Binding-site contacts:
Ligand atom C4 contacts residue TRP437 of chain 1.B at 4.5 Å (hydrophobic).
Ligand atom O3 contacts residue TRP437 of chain 1.B at 4.3 Å.
Ligand atom C2 contacts residue ASN146 of chain 1.B at 2.5 Å.
Ligand atom C2 contacts residue TRP437 of chain 1.B at 4.1 Å (hydrophobic).
Ligand atom N2 contacts residue TRP437 of chain 1.B at 3.5 Å.
Ligand atom C1 contacts residue TRP437 of chain 1.B at 3.8 Å (hydrophobic).
Ligand atom C7 contacts residue TRP437 of chain 1.B at 4.0 Å (hydrophobic).
Ligand atom O4 contacts residue TRP437 of chain 1.B at 4.2 Å.
Ligand atom C8 contacts residue TRP437 of chain 1.B at 3.4 Å (hydrophobic).
Ligand atom O5 contacts residue ASN146 of chain 1.B at 2.3 Å (h-bond).
Ligand atom C1 contacts residue ASN146 of chain 1.B at 1.4 Å.
Ligand atom O7 contacts residue ASN146 of chain 1.B at 4.1 Å.
Ligand atom C3 contacts residue ASN146 of chain 1.B at 3.8 Å.
Ligand atom C5 contacts residue TRP437 of chain 1.B at 4.3 Å (hydrophobic).
Ligand atom C7 contacts residue ASN146 of chain 1.B at 3.7 Å.
Ligand atom C4 contacts residue ASN146 of chain 1.B at 4.2 Å.
Ligand atom N2 contacts residue ASN146 of chain 1.B at 2.9 Å (h-bond).
Ligand atom C3 contacts residue TRP437 of chain 1.B at 3.8 Å (hydrophobic).
Ligand atom C5 contacts residue ASN146 of chain 1.B at 3.6 Å.
Ligand atom C8 contacts residue ILE469 of chain 1.B at 3.7 Å (hydrophobic).

The small molecule below binds the protein below.
Small molecule (SMILES): CC(=O)N[C@@H]1[C@@H](O)[C@H](O)[C@@H](CO)O[C@H]1O

Sequence of chain 1.B:
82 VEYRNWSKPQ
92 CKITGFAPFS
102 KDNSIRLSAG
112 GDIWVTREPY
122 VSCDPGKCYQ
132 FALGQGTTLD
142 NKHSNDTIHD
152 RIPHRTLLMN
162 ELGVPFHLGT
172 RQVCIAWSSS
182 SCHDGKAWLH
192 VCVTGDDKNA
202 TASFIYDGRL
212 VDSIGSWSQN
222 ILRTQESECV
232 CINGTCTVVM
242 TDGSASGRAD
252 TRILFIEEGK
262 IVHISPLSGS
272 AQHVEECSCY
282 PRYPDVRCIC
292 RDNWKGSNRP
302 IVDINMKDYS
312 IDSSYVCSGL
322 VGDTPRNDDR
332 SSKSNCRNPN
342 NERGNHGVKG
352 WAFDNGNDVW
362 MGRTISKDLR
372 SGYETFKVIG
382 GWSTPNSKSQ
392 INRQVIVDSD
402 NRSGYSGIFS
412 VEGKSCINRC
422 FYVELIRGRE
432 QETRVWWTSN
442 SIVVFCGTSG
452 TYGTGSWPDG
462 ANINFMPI